Binding-site contacts:
Ligand atom C5 contacts residue LEU368 of chain 1.I at 4.3 Å (hydrophobic).
Ligand atom N2 contacts residue LEU368 of chain 1.I at 3.8 Å.
Ligand atom C7 contacts residue LEU368 of chain 1.I at 4.3 Å (hydrophobic).
Ligand atom C6 contacts residue ASN340 of chain 1.I at 3.1 Å.
Ligand atom N2 contacts residue VAL364 of chain 1.I at 4.3 Å.
Ligand atom O7 contacts residue ASP336 of chain 1.I at 4.5 Å.
Ligand atom C8 contacts residue LEU365 of chain 1.I at 4.5 Å (hydrophobic).
Ligand atom C1 contacts residue ASN340 of chain 1.I at 1.4 Å.
Ligand atom N2 contacts residue ASN340 of chain 1.I at 3.7 Å.
Ligand atom O4 contacts residue LEU368 of chain 1.I at 3.2 Å.
Ligand atom O7 contacts residue ASN340 of chain 1.I at 3.6 Å (h-bond).
Ligand atom C4 contacts residue LEU368 of chain 1.I at 4.3 Å (hydrophobic).
Ligand atom O3 contacts residue ASP336 of chain 1.I at 4.0 Å.
Ligand atom C2 contacts residue LEU368 of chain 1.I at 3.7 Å (hydrophobic).
Ligand atom C7 contacts residue ASN340 of chain 1.I at 4.2 Å.
Ligand atom C2 contacts residue ASN340 of chain 1.I at 2.5 Å.
Ligand atom C4 contacts residue ASN340 of chain 1.I at 3.8 Å.
Ligand atom C8 contacts residue LEU368 of chain 1.I at 3.5 Å (hydrophobic).
Ligand atom O5 contacts residue ASN340 of chain 1.I at 2.5 Å (h-bond).
Ligand atom C3 contacts residue ASN340 of chain 1.I at 3.3 Å.
Ligand atom C7 contacts residue VAL364 of chain 1.I at 4.2 Å (hydrophobic).
Ligand atom O3 contacts residue ASN340 of chain 1.I at 3.2 Å (h-bond).
Ligand atom O5 contacts residue LEU368 of chain 1.I at 3.3 Å.
Ligand atom C1 contacts residue LEU368 of chain 1.I at 3.6 Å (hydrophobic).
Ligand atom O3 contacts residue LEU368 of chain 1.I at 4.2 Å.
Ligand atom C3 contacts residue LEU368 of chain 1.I at 4.4 Å (hydrophobic).
Ligand atom C2 contacts residue ASP336 of chain 1.I at 4.4 Å.
Ligand atom O6 contacts residue ASN340 of chain 1.I at 4.0 Å.
Ligand atom C8 contacts residue VAL364 of chain 1.I at 3.6 Å (hydrophobic).
Ligand atom O7 contacts residue PHE339 of chain 1.I at 3.8 Å.
Ligand atom C5 contacts residue ASN340 of chain 1.I at 3.2 Å.
Ligand atom O7 contacts residue LEU368 of chain 1.I at 3.6 Å.

The protein below binds the small molecule below.
Small molecule (SMILES): CC(=O)N[C@H]1[C@H](O[C@H]2[C@H](O)[C@@H](NC(C)=O)CO[C@@H]2CO)O[C@H](CO)[C@@H](O)[C@@H]1O

Sequence of chain 1.I:
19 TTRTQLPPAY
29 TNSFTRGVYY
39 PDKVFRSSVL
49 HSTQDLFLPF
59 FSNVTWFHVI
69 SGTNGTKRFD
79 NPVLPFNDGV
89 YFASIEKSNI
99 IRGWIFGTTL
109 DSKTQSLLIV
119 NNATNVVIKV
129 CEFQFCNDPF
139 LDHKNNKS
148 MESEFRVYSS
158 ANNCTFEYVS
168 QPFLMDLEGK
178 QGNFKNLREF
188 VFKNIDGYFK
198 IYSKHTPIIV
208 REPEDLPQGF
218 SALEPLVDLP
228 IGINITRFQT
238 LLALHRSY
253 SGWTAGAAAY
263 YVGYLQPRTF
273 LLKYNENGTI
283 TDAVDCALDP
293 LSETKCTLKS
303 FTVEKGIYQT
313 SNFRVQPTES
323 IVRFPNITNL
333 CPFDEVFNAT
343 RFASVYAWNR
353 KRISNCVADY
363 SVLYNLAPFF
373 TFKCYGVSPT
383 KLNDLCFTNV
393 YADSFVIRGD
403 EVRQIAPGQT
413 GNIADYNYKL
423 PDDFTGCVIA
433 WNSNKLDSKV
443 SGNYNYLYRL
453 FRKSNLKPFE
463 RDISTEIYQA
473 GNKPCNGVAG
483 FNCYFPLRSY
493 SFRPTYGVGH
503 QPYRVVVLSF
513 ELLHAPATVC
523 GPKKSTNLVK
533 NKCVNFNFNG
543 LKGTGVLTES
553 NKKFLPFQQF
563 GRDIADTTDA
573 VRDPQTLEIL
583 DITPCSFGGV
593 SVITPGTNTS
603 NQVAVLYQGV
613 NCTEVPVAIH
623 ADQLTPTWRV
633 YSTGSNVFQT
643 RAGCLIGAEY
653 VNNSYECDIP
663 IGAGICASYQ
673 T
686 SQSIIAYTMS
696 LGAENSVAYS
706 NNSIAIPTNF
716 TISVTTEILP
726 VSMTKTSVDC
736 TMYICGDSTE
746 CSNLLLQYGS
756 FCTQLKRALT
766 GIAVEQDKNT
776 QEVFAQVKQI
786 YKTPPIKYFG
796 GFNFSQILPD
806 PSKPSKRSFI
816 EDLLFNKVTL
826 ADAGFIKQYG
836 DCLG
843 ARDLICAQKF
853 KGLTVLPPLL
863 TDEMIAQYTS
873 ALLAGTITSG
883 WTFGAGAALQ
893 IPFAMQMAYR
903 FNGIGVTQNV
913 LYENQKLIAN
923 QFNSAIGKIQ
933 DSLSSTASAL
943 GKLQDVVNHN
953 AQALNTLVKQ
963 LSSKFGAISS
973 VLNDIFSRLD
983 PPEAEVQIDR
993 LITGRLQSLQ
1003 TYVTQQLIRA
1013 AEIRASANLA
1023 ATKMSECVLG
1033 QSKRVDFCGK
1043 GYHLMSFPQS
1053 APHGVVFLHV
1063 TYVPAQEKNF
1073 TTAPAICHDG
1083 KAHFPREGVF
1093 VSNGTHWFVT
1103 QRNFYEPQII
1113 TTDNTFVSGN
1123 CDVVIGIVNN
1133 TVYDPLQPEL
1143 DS